Sequence of chain 1.B:
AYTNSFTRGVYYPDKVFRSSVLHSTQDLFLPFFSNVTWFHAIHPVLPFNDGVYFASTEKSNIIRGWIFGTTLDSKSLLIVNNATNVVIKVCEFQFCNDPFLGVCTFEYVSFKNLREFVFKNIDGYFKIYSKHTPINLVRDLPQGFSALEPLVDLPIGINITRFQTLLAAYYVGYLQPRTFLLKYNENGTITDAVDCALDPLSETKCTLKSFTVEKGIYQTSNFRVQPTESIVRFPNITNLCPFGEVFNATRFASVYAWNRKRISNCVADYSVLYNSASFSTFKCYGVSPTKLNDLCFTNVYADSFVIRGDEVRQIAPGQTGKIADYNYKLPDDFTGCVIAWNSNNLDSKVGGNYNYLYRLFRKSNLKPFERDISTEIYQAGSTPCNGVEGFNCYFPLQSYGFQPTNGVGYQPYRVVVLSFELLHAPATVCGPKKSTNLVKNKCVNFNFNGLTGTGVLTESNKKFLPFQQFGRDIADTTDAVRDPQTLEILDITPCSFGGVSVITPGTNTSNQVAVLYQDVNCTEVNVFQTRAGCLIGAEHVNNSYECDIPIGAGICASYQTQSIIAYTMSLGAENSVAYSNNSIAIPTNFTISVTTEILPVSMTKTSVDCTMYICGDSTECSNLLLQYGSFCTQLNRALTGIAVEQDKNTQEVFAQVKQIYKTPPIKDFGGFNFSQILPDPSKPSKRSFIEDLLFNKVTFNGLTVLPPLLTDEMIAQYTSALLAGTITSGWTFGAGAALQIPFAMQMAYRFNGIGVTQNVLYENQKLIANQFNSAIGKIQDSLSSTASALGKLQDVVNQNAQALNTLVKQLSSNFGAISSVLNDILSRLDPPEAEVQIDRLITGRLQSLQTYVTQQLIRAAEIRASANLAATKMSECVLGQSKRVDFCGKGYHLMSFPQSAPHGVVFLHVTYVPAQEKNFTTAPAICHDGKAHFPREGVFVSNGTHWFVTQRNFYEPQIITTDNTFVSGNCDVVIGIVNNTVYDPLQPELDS

A protein and the small-molecule ligand that binds it are described below.
Small molecule (SMILES): CC(=O)N[C@@H]1[C@@H](O)[C@H](O)[C@@H](CO)O[C@H]1O

Binding-site contacts:
Ligand atom N2 contacts residue GLY339 of chain 1.B at 4.2 Å.
Ligand atom C3 contacts residue ASN343 of chain 1.B at 3.8 Å.
Ligand atom O6 contacts residue ASN343 of chain 1.B at 4.5 Å.
Ligand atom C1 contacts residue ASN343 of chain 1.B at 1.4 Å.
Ligand atom C5 contacts residue ASN343 of chain 1.B at 3.7 Å.
Ligand atom N2 contacts residue ASN343 of chain 1.B at 2.9 Å (h-bond).
Ligand atom C8 contacts residue ASN343 of chain 1.B at 4.3 Å.
Ligand atom C4 contacts residue ASN343 of chain 1.B at 4.2 Å.
Ligand atom O7 contacts residue PHE338 of chain 1.B at 4.3 Å.
Ligand atom C7 contacts residue ASN343 of chain 1.B at 3.8 Å.
Ligand atom C2 contacts residue ASN343 of chain 1.B at 2.5 Å.
Ligand atom C7 contacts residue GLY339 of chain 1.B at 3.8 Å.
Ligand atom O5 contacts residue ASN343 of chain 1.B at 2.4 Å (h-bond).
Ligand atom C6 contacts residue ASN343 of chain 1.B at 4.5 Å.
Ligand atom O7 contacts residue GLY339 of chain 1.B at 3.4 Å (h-bond).